Sequence of chain 1.A:
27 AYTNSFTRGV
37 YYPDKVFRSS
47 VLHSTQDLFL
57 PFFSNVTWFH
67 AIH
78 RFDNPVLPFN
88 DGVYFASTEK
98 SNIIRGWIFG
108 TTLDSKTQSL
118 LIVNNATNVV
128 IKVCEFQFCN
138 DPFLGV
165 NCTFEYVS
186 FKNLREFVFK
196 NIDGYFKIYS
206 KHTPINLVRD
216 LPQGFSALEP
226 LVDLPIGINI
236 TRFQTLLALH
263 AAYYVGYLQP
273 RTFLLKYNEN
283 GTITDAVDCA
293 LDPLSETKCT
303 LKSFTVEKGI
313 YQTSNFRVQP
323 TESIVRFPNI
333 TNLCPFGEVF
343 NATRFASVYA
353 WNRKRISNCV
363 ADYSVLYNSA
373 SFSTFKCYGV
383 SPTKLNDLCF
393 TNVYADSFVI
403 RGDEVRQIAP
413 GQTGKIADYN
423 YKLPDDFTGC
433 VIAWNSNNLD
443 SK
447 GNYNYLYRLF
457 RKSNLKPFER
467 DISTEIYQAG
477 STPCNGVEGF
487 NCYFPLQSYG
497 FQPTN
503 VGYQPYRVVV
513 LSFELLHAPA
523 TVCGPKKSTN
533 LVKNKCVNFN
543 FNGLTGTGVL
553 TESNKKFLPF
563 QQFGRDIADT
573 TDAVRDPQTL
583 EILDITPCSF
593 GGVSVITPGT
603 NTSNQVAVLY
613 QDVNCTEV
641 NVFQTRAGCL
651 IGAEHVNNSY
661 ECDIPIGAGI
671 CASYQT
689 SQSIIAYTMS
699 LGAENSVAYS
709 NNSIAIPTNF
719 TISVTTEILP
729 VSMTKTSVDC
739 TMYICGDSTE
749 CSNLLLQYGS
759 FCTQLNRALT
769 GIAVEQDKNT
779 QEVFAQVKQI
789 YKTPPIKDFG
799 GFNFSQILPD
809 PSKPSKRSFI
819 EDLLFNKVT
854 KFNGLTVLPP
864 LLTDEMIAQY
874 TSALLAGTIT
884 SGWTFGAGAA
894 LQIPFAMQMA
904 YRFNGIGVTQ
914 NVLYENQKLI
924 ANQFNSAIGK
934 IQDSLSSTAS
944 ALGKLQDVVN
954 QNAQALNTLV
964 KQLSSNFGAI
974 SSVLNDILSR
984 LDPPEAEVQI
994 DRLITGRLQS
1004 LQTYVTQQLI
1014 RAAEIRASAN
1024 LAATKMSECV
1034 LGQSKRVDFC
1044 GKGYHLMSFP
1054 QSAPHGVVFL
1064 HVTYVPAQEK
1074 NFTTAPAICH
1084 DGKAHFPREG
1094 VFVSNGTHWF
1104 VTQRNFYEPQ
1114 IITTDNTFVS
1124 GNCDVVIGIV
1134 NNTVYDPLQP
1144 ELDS

Binding-site contacts:
Ligand atom O7 contacts residue ASN122 of chain 1.A at 3.4 Å (h-bond).
Ligand atom O6 contacts residue VAL127 of chain 1.A at 4.1 Å.
Ligand atom O5 contacts residue VAL127 of chain 1.A at 4.0 Å.
Ligand atom C2 contacts residue ASN122 of chain 1.A at 2.4 Å.
Ligand atom O7 contacts residue ASN125 of chain 1.A at 2.9 Å (h-bond).
Ligand atom C5 contacts residue ASN122 of chain 1.A at 3.7 Å.
Ligand atom C8 contacts residue THR124 of chain 1.A at 4.4 Å.
Ligand atom C3 contacts residue ASN122 of chain 1.A at 3.8 Å.
Ligand atom N2 contacts residue ASN122 of chain 1.A at 2.9 Å (h-bond).
Ligand atom C7 contacts residue ASN125 of chain 1.A at 3.4 Å.
Ligand atom C1 contacts residue VAL127 of chain 1.A at 4.1 Å (hydrophobic).
Ligand atom C8 contacts residue ASN122 of chain 1.A at 4.2 Å.
Ligand atom C4 contacts residue ASN122 of chain 1.A at 4.2 Å.
Ligand atom C1 contacts residue ASN122 of chain 1.A at 1.4 Å.
Ligand atom C5 contacts residue VAL127 of chain 1.A at 4.1 Å (hydrophobic).
Ligand atom C7 contacts residue ASN122 of chain 1.A at 3.5 Å.
Ligand atom O5 contacts residue ASN122 of chain 1.A at 2.3 Å (h-bond).
Ligand atom C8 contacts residue ASN125 of chain 1.A at 3.2 Å.
Ligand atom O6 contacts residue LYS129 of chain 1.A at 4.3 Å.

The protein below binds the small molecule below.
Small molecule (SMILES): CC(=O)N[C@@H]1[C@@H](O)[C@H](O)[C@@H](CO)O[C@H]1O